This small molecule binds to this protein.
Small molecule (SMILES): CCS(=O)(=O)Nc1ccccc1F

Binding-site contacts:
Ligand atom C4 contacts residue PHE282 of chain 1.A at 4.1 Å (hydrophobic).
Ligand atom F1 contacts residue GLN91 of chain 1.A at 3.8 Å.
Ligand atom N1 contacts residue PRO87 of chain 1.A at 3.8 Å.
Ligand atom C6 contacts residue LEU286 of chain 1.A at 4.4 Å (hydrophobic).
Ligand atom N1 contacts residue LEU286 of chain 1.A at 3.6 Å.
Ligand atom C1 contacts residue GLN91 of chain 1.A at 3.8 Å.
Ligand atom C2 contacts residue TYR46 of chain 1.A at 3.9 Å (hydrophobic).
Ligand atom C2 contacts residue ASP88 of chain 1.A at 4.4 Å.
Ligand atom S1 contacts residue PRO86 of chain 1.A at 3.7 Å.
Ligand atom O2 contacts residue PRO86 of chain 1.A at 3.2 Å.
Ligand atom C1 contacts residue LEU92 of chain 1.A at 3.9 Å (hydrophobic).
Ligand atom O1 contacts residue GLN91 of chain 1.A at 4.3 Å.
Ligand atom O1 contacts residue ASP88 of chain 1.A at 2.9 Å (salt-bridge).
Ligand atom C8 contacts residue LEU286 of chain 1.A at 4.0 Å (hydrophobic).
Ligand atom S1 contacts residue PRO87 of chain 1.A at 3.7 Å.
Ligand atom O2 contacts residue TYR46 of chain 1.A at 3.6 Å.
Ligand atom C6 contacts residue LEU285 of chain 1.A at 3.5 Å (hydrophobic).
Ligand atom C4 contacts residue PHE283 of chain 1.A at 3.6 Å (hydrophobic).
Ligand atom O1 contacts residue PRO87 of chain 1.A at 3.3 Å.
Ligand atom O1 contacts residue PRO86 of chain 1.A at 3.5 Å.
Ligand atom C4 contacts residue LEU286 of chain 1.A at 4.1 Å (hydrophobic).
Ligand atom C7 contacts residue LEU285 of chain 1.A at 3.5 Å (hydrophobic).
Ligand atom C5 contacts residue PHE282 of chain 1.A at 3.4 Å (hydrophobic).
Ligand atom O2 contacts residue PHE283 of chain 1.A at 4.4 Å.
Ligand atom N1 contacts residue GLN91 of chain 1.A at 4.5 Å.
Ligand atom C1 contacts residue PRO86 of chain 1.A at 4.2 Å (hydrophobic).
Ligand atom F1 contacts residue LEU286 of chain 1.A at 4.4 Å.
Ligand atom S1 contacts residue ASP88 of chain 1.A at 4.3 Å.
Ligand atom C7 contacts residue LEU286 of chain 1.A at 4.4 Å (hydrophobic).
Ligand atom C2 contacts residue GLN91 of chain 1.A at 3.9 Å.
Ligand atom C5 contacts residue PHE283 of chain 1.A at 3.9 Å (hydrophobic).
Ligand atom C6 contacts residue PHE282 of chain 1.A at 3.8 Å (hydrophobic).
Ligand atom O2 contacts residue PRO87 of chain 1.A at 3.7 Å.
Ligand atom C1 contacts residue ASP88 of chain 1.A at 3.9 Å.
Ligand atom C3 contacts residue LEU286 of chain 1.A at 3.6 Å (hydrophobic).
Ligand atom C1 contacts residue TYR46 of chain 1.A at 3.4 Å (hydrophobic).

Sequence of chain 1.A:
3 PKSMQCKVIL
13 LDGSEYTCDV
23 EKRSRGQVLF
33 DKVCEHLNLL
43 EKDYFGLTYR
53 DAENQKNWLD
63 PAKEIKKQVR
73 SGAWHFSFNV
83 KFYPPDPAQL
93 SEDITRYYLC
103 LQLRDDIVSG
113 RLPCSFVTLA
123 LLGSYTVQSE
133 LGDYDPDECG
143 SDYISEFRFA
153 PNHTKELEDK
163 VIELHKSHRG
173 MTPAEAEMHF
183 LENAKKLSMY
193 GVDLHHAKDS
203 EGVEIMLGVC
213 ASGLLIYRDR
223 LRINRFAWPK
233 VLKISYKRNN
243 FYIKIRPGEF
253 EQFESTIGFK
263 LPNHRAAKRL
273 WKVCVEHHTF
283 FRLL